Binding-site contacts:
Ligand atom O contacts residue ARG199 of chain 1.B at 4.2 Å.
Ligand atom O contacts residue ALA202 of chain 1.B at 2.9 Å.
Ligand atom N contacts residue ILE220 of chain 1.B at 3.6 Å (h-bond).
Ligand atom CB contacts residue ALA219 of chain 1.B at 4.3 Å (hydrophobic).
Ligand atom CB contacts residue ALA219 of chain 1.B at 4.4 Å (hydrophobic).
Ligand atom C contacts residue ILE220 of chain 1.B at 3.4 Å (hydrophobic).
Ligand atom N contacts residue ALA219 of chain 1.B at 4.5 Å.
Ligand atom N contacts residue THR218 of chain 1.B at 3.6 Å.
Ligand atom CB contacts residue ILE220 of chain 1.B at 3.2 Å (hydrophobic).
Ligand atom C contacts residue LEU221 of chain 1.B at 4.3 Å (hydrophobic).
Ligand atom C contacts residue HIS97 of chain 1.B at 3.5 Å.
Ligand atom CB contacts residue HIS97 of chain 1.B at 4.5 Å.
Ligand atom C contacts residue THR218 of chain 1.B at 3.9 Å.
Ligand atom CB contacts residue ILE220 of chain 1.B at 4.2 Å (hydrophobic).
Ligand atom CB contacts residue ARG199 of chain 1.B at 4.2 Å.
Ligand atom CB contacts residue THR218 of chain 1.B at 4.3 Å.
Ligand atom N contacts residue ALA219 of chain 1.B at 3.8 Å.
Ligand atom C contacts residue ALA219 of chain 1.B at 4.5 Å (hydrophobic).
Ligand atom CA contacts residue ALA219 of chain 1.B at 3.7 Å (hydrophobic).
Ligand atom CA contacts residue THR218 of chain 1.B at 4.5 Å.
Ligand atom O contacts residue HIS97 of chain 1.B at 3.0 Å (h-bond).
Ligand atom O contacts residue ILE220 of chain 1.B at 3.0 Å (h-bond).
Ligand atom CA contacts residue ILE220 of chain 1.B at 3.6 Å (hydrophobic).
Ligand atom CB contacts residue ALA222 of chain 1.B at 4.1 Å (hydrophobic).
Ligand atom CB contacts residue LEU182 of chain 1.B at 3.8 Å (hydrophobic).
Ligand atom O contacts residue THR218 of chain 1.B at 2.9 Å (h-bond).
Ligand atom CB contacts residue ASN198 of chain 1.B at 3.5 Å.
Ligand atom C contacts residue ALA219 of chain 1.B at 4.3 Å (hydrophobic).
Ligand atom O contacts residue ALA219 of chain 1.B at 3.3 Å.
Ligand atom O contacts residue LEU182 of chain 1.B at 4.2 Å.
Ligand atom C contacts residue THR218 of chain 1.B at 4.2 Å.
Ligand atom CA contacts residue THR218 of chain 1.B at 4.1 Å.
Ligand atom C contacts residue ALA202 of chain 1.B at 3.5 Å (hydrophobic).
Ligand atom O contacts residue HIS97 of chain 1.B at 3.8 Å.
Ligand atom C contacts residue HIS97 of chain 1.B at 4.2 Å.
Ligand atom O contacts residue LEU221 of chain 1.B at 3.2 Å.
Ligand atom N contacts residue ILE220 of chain 1.B at 4.4 Å.
Ligand atom N contacts residue ILE220 of chain 1.B at 4.2 Å.

The protein below binds the small molecule below.
Small molecule (SMILES): C[C@H](N)C(=O)N[C@@H](C)C(=O)N[C@@H](C)C(=O)N[C@@H](C)C(=O)N[C@@H](C)C=O

Sequence of chain 1.B:
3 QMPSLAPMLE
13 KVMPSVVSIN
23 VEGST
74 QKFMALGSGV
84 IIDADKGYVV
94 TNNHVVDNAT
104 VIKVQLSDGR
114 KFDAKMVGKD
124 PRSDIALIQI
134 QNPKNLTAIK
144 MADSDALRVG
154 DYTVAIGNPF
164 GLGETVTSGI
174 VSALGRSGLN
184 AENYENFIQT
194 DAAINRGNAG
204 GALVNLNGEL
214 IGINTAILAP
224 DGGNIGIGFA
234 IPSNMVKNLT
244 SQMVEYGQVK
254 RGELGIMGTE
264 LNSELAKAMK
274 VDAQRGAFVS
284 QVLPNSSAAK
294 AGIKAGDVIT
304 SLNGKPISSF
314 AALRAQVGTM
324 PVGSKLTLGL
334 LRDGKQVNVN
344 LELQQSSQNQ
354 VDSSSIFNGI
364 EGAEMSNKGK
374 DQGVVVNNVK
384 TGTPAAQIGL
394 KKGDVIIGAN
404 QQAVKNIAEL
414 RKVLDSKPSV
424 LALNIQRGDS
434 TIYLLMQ